Sequence of chain 5.F:
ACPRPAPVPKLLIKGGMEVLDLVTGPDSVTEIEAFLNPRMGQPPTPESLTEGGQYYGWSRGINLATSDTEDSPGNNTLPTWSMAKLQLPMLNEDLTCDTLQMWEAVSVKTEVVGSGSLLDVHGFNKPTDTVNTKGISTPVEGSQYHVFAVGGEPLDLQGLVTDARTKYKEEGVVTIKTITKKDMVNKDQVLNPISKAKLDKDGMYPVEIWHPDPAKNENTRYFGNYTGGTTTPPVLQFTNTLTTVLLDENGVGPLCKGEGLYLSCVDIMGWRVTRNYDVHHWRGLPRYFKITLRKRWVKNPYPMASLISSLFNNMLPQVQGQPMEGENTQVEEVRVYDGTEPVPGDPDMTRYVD

Binding-site contacts:
Ligand atom O4 contacts residue TYR72 of chain 1.F at 4.3 Å.
Ligand atom C6 contacts residue TYR72 of chain 1.F at 3.6 Å (hydrophobic).
Ligand atom C10 contacts residue TYR72 of chain 1.F at 4.1 Å (hydrophobic).
Ligand atom C11 contacts residue ASP85 of chain 5.F at 3.7 Å.
Ligand atom C5 contacts residue ASN93 of chain 1.F at 4.2 Å.
Ligand atom O8 contacts residue ARG77 of chain 1.F at 3.9 Å.
Ligand atom C2 contacts residue GLY78 of chain 1.F at 4.2 Å.
Ligand atom O4 contacts residue ILE79 of chain 1.F at 3.5 Å (h-bond).
Ligand atom O1B contacts residue ARG77 of chain 1.F at 2.9 Å (salt-bridge).
Ligand atom O4 contacts residue ASN80 of chain 1.F at 4.2 Å.
Ligand atom C4 contacts residue GLY78 of chain 1.F at 3.4 Å.
Ligand atom O10 contacts residue THR291 of chain 1.F at 3.7 Å.
Ligand atom O1B contacts residue TYR72 of chain 1.F at 4.1 Å.
Ligand atom C1 contacts residue ARG77 of chain 1.F at 3.5 Å.
Ligand atom C3 contacts residue GLY78 of chain 1.F at 4.0 Å.
Ligand atom O1A contacts residue ARG77 of chain 1.F at 3.0 Å (salt-bridge).
Ligand atom O1A contacts residue GLY78 of chain 1.F at 3.7 Å.
Ligand atom O3 contacts residue GLY78 of chain 1.F at 3.7 Å.
Ligand atom O4 contacts residue HIS298 of chain 1.F at 3.1 Å (h-bond).
Ligand atom N5 contacts residue TYR72 of chain 1.F at 3.1 Å (h-bond).
Ligand atom C7 contacts residue TYR72 of chain 1.F at 4.2 Å (hydrophobic).
Ligand atom C1 contacts residue TYR72 of chain 1.F at 3.8 Å (hydrophobic).
Ligand atom O3 contacts residue ASN80 of chain 1.F at 4.0 Å.
Ligand atom O1A contacts residue TYR72 of chain 1.F at 3.2 Å.
Ligand atom O4 contacts residue THR291 of chain 1.F at 3.3 Å.
Ligand atom C3 contacts residue ARG77 of chain 1.F at 3.9 Å.
Ligand atom C4 contacts residue TYR72 of chain 1.F at 3.5 Å (hydrophobic).
Ligand atom C4 contacts residue VAL296 of chain 1.F at 4.3 Å (hydrophobic).
Ligand atom O8 contacts residue TYR72 of chain 1.F at 4.2 Å.
Ligand atom O6 contacts residue ASN93 of chain 1.F at 2.9 Å (h-bond).
Ligand atom O4 contacts residue VAL296 of chain 1.F at 3.8 Å.
Ligand atom C4 contacts residue HIS298 of chain 1.F at 4.1 Å.
Ligand atom O4 contacts residue GLY78 of chain 1.F at 3.1 Å.
Ligand atom C6 contacts residue ASN93 of chain 1.F at 3.1 Å.
Ligand atom C3 contacts residue VAL296 of chain 1.F at 3.5 Å (hydrophobic).
Ligand atom O10 contacts residue ASN293 of chain 1.F at 3.5 Å (h-bond).
Ligand atom C6 contacts residue THR94 of chain 1.F at 4.2 Å.
Ligand atom C5 contacts residue TYR72 of chain 1.F at 3.6 Å (hydrophobic).
Ligand atom C3 contacts residue GLY78 of chain 1.F at 4.2 Å.
Ligand atom C3 contacts residue HIS298 of chain 1.F at 4.1 Å.

The protein below binds the small molecule below.
Small molecule (SMILES): CC(=O)N[C@H]1[C@H]([C@H](O)[C@H](O)CO)O[C@@](O[C@H]2[C@@H](O)[C@@H](CO)O[C@@H](O[C@H]3[C@H](O)[C@@H](O)[C@H](O)O[C@@H]3CO)[C@@H]2O)(C(=O)O)C[C@@H]1O

Sequence of chain 1.F:
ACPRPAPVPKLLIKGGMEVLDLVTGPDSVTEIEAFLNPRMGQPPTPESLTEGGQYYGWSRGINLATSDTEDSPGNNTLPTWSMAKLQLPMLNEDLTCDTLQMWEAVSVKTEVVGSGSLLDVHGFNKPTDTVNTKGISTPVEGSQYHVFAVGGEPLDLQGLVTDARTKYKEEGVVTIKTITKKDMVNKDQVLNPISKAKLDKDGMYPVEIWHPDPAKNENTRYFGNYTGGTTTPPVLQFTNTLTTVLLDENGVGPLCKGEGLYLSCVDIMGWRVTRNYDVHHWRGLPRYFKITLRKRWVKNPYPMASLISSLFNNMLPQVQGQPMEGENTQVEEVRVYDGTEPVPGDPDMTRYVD